This protein binds this small molecule.
Small molecule (SMILES): CC(=O)N[C@@H]1[C@@H](O)[C@H](O)[C@@H](CO)O[C@H]1O

Sequence of chain 1.C:
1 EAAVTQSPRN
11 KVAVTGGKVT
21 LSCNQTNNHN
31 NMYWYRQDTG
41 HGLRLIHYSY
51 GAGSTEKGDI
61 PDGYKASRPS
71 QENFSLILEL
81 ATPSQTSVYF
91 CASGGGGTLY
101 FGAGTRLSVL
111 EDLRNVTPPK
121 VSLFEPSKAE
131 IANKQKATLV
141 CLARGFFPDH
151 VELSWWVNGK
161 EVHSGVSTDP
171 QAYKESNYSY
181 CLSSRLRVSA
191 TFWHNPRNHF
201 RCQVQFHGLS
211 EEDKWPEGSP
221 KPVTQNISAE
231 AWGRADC

Binding-site contacts:
Ligand atom C2 contacts residue ASN24 of chain 1.C at 2.3 Å.
Ligand atom C4 contacts residue ASN24 of chain 1.C at 3.4 Å.
Ligand atom C1 contacts residue ASN24 of chain 1.C at 1.5 Å.
Ligand atom C7 contacts residue ASN24 of chain 1.C at 3.6 Å.
Ligand atom C6 contacts residue ASN24 of chain 1.C at 4.5 Å.
Ligand atom C5 contacts residue ASN24 of chain 1.C at 3.0 Å.
Ligand atom C3 contacts residue ASN24 of chain 1.C at 2.7 Å.
Ligand atom O5 contacts residue ASN24 of chain 1.C at 2.6 Å (h-bond).
Ligand atom C8 contacts residue ASN24 of chain 1.C at 3.7 Å.
Ligand atom O4 contacts residue ASN24 of chain 1.C at 4.2 Å.
Ligand atom C8 contacts residue ASN73 of chain 1.C at 4.2 Å.
Ligand atom O3 contacts residue ASN24 of chain 1.C at 4.0 Å.
Ligand atom N2 contacts residue ASN24 of chain 1.C at 2.7 Å (h-bond).